Sequence of chain 1.A:
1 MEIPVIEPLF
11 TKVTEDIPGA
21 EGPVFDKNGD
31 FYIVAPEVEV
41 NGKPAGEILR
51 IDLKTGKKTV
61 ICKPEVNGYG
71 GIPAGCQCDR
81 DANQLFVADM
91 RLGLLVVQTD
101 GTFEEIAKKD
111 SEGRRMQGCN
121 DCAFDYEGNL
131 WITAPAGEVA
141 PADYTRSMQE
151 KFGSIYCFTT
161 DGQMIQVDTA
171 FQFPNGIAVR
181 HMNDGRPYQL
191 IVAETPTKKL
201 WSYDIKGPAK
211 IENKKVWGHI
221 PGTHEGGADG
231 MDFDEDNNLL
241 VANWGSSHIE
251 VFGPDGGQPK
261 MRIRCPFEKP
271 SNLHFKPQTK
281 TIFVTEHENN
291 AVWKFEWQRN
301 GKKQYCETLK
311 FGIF

Binding-site contacts:
Ligand atom O2 contacts residue MXE1 of chain 1.T at 4.1 Å.
Ligand atom O2 contacts residue MXE1 of chain 1.U at 3.7 Å.
Ligand atom C2 contacts residue LYS214 of chain 1.A at 4.4 Å.
Ligand atom C1 contacts residue MXE1 of chain 1.U at 2.6 Å.
Ligand atom C4 contacts residue MXE1 of chain 1.U at 4.1 Å.
Ligand atom C2 contacts residue MXE1 of chain 1.U at 3.2 Å.
Ligand atom O1 contacts residue LYS151 of chain 1.A at 3.7 Å.
Ligand atom O1 contacts residue MXE1 of chain 1.U at 1.8 Å (h-bond).
Ligand atom C1 contacts residue LYS151 of chain 1.A at 2.9 Å.
Ligand atom C3 contacts residue LYS214 of chain 1.A at 4.4 Å.
Ligand atom C3 contacts residue MXE1 of chain 1.U at 3.9 Å.
Ligand atom O2 contacts residue TRP201 of chain 1.A at 4.3 Å.
Ligand atom C1 contacts residue ALA170 of chain 1.A at 4.3 Å (hydrophobic).
Ligand atom O2 contacts residue LYS214 of chain 1.A at 3.5 Å (salt-bridge).
Ligand atom C3 contacts residue TRP201 of chain 1.A at 4.4 Å (hydrophobic).
Ligand atom C4 contacts residue MXE1 of chain 1.T at 2.7 Å.
Ligand atom C2 contacts residue TRP201 of chain 1.A at 3.5 Å (hydrophobic).
Ligand atom C4 contacts residue LYS214 of chain 1.A at 3.8 Å.
Ligand atom O1 contacts residue TRP201 of chain 1.A at 3.9 Å.

A protein and the small-molecule ligand that binds it are described below.
Small molecule (SMILES): COCCOC